Sequence of chain 1.B:
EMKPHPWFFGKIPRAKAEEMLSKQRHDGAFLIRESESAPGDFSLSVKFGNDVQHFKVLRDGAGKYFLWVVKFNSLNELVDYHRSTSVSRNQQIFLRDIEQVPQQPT

Binding-site contacts:
Ligand atom C3 contacts residue ARG16 of chain 1.B at 3.6 Å.
Ligand atom CG1 contacts residue SER90 of chain 1.B at 3.8 Å.
Ligand atom C contacts residue HIS56 of chain 1.B at 3.6 Å.
Ligand atom CB contacts residue PHE57 of chain 1.B at 3.6 Å (hydrophobic).
Ligand atom P contacts residue SER45 of chain 1.B at 3.6 Å.
Ligand atom ND2 contacts residue LEU69 of chain 1.B at 2.9 Å (h-bond).
Ligand atom OD1 contacts residue PHE57 of chain 1.B at 3.6 Å.
Ligand atom CA contacts residue TRP70 of chain 1.B at 3.7 Å (hydrophobic).
Ligand atom O contacts residue ARG16 of chain 1.B at 2.7 Å (salt-bridge).
Ligand atom CE1 contacts residue LYS58 of chain 1.B at 3.7 Å.
Ligand atom CG2 contacts residue HIS56 of chain 1.B at 3.8 Å.
Ligand atom CB contacts residue HIS56 of chain 1.B at 3.8 Å.
Ligand atom O3P contacts residue SER39 of chain 1.B at 2.6 Å (h-bond).
Ligand atom CB contacts residue TRP70 of chain 1.B at 3.7 Å (hydrophobic).
Ligand atom O2P contacts residue ARG35 of chain 1.B at 2.9 Å (salt-bridge).
Ligand atom OD1 contacts residue LYS58 of chain 1.B at 2.9 Å (salt-bridge).
Ligand atom CD2 contacts residue PHE57 of chain 1.B at 3.7 Å (hydrophobic).
Ligand atom P contacts residue SER39 of chain 1.B at 3.7 Å.
Ligand atom O1P contacts residue SER37 of chain 1.B at 2.8 Å (h-bond).
Ligand atom P contacts residue ARG35 of chain 1.B at 3.7 Å.
Ligand atom CD2 contacts residue LYS58 of chain 1.B at 3.5 Å.
Ligand atom CA contacts residue HIS56 of chain 1.B at 3.3 Å.
Ligand atom O1P contacts residue ARG35 of chain 1.B at 2.8 Å (salt-bridge).
Ligand atom CG1 contacts residue PHE57 of chain 1.B at 3.7 Å (hydrophobic).
Ligand atom OH contacts residue SER45 of chain 1.B at 3.3 Å (h-bond).
Ligand atom C2 contacts residue ARG16 of chain 1.B at 3.7 Å.
Ligand atom CG contacts residue LYS58 of chain 1.B at 3.6 Å.
Ligand atom CG contacts residue LEU69 of chain 1.B at 3.7 Å (hydrophobic).
Ligand atom CG2 contacts residue GLN55 of chain 1.B at 3.5 Å.
Ligand atom OH contacts residue LYS58 of chain 1.B at 3.8 Å.
Ligand atom N contacts residue HIS56 of chain 1.B at 2.9 Å (h-bond).
Ligand atom O1P contacts residue SER45 of chain 1.B at 2.9 Å (h-bond).
Ligand atom P contacts residue SER37 of chain 1.B at 3.7 Å.
Ligand atom ND2 contacts residue LYS58 of chain 1.B at 2.8 Å (salt-bridge).
Ligand atom CG1 contacts residue ASN92 of chain 1.B at 3.5 Å.
Ligand atom C contacts residue ARG16 of chain 1.B at 3.6 Å.
Ligand atom CB contacts residue LEU69 of chain 1.B at 3.5 Å (hydrophobic).
Ligand atom O contacts residue TRP70 of chain 1.B at 3.8 Å.
Ligand atom O2P contacts residue ARG16 of chain 1.B at 2.7 Å (salt-bridge).
Ligand atom CD2 contacts residue HIS56 of chain 1.B at 3.6 Å.

This small molecule binds to this protein.
Small molecule (SMILES): CC(C)[C@@H]1NC(=O)[C@H](Cc2ccc(OP(=O)(O)O)cc2)NC(=O)CCCCCCNC(=O)[C@@H]2CCCN2C(=O)[C@H](C(C)C)NC(=O)[C@H](CC(N)=O)NC1=O